A small-molecule ligand and the protein it binds are described below.
Small molecule (SMILES): CC(C)NC(=O)[C@H](C)NC(=O)[C@H](C)NC(=O)[C@H](C)NC(=O)[C@H](C)NC(=O)[C@H](C)NC(=O)[C@H](C)NC(=O)[C@H](C)NC(=O)[C@H](C)NC(=O)[C@H](C)NC(=O)[C@H](C)NC(=O)[C@H](C)NC(=O)[C@H](C)NC(=O)[C@H](C)NC(=O)[C@H](C)NC(=O)[C@H](C)NC(=O)[C@H](C)NC(=O)[C@H](C)NC(=O)[C@H](C)N

Binding-site contacts:
Ligand atom C contacts residue THR68 of chain 1.G at 3.8 Å.
Ligand atom N contacts residue TYR61 of chain 1.G at 4.5 Å.
Ligand atom CB contacts residue TYR61 of chain 1.G at 4.2 Å (hydrophobic).
Ligand atom CB contacts residue PHE34 of chain 1.G at 3.8 Å (hydrophobic).
Ligand atom CA contacts residue LEU72 of chain 1.G at 4.2 Å (hydrophobic).
Ligand atom CB contacts residue VAL30 of chain 1.G at 3.7 Å (hydrophobic).
Ligand atom CA contacts residue TYR41 of chain 1.G at 4.3 Å (hydrophobic).
Ligand atom C contacts residue PHE34 of chain 1.G at 3.8 Å (hydrophobic).
Ligand atom C contacts residue THR60 of chain 1.G at 4.3 Å.
Ligand atom O contacts residue LEU72 of chain 1.G at 4.5 Å.
Ligand atom O contacts residue TYR41 of chain 1.G at 4.5 Å.
Ligand atom O contacts residue VAL30 of chain 1.G at 3.7 Å.
Ligand atom CB contacts residue ILE65 of chain 1.G at 3.8 Å (hydrophobic).
Ligand atom CA contacts residue TYR61 of chain 1.G at 4.0 Å (hydrophobic).
Ligand atom CA contacts residue PHE34 of chain 1.G at 3.8 Å (hydrophobic).
Ligand atom N contacts residue TYR41 of chain 1.G at 3.6 Å.
Ligand atom CB contacts residue LEU72 of chain 1.G at 4.1 Å (hydrophobic).
Ligand atom C contacts residue VAL30 of chain 1.G at 4.2 Å (hydrophobic).
Ligand atom N contacts residue LEU72 of chain 1.G at 4.1 Å.
Ligand atom N contacts residue PHE34 of chain 1.G at 3.6 Å.
Ligand atom O contacts residue PHE34 of chain 1.G at 3.7 Å.
Ligand atom CB contacts residue TYR83 of chain 1.G at 3.8 Å (hydrophobic).
Ligand atom O contacts residue SER64 of chain 1.G at 3.6 Å.
Ligand atom CB contacts residue SER76 of chain 1.G at 4.1 Å.
Ligand atom CB contacts residue THR68 of chain 1.G at 3.6 Å.
Ligand atom CA contacts residue ILE65 of chain 1.G at 4.3 Å (hydrophobic).
Ligand atom CA contacts residue VAL30 of chain 1.G at 3.9 Å (hydrophobic).
Ligand atom CA contacts residue THR68 of chain 1.G at 3.8 Å.
Ligand atom O contacts residue THR60 of chain 1.G at 3.4 Å (h-bond).
Ligand atom N contacts residue THR68 of chain 1.G at 3.3 Å.
Ligand atom CB contacts residue SER64 of chain 1.G at 3.8 Å.
Ligand atom CB contacts residue ILE26 of chain 1.G at 4.5 Å (hydrophobic).

Sequence of chain 1.G:
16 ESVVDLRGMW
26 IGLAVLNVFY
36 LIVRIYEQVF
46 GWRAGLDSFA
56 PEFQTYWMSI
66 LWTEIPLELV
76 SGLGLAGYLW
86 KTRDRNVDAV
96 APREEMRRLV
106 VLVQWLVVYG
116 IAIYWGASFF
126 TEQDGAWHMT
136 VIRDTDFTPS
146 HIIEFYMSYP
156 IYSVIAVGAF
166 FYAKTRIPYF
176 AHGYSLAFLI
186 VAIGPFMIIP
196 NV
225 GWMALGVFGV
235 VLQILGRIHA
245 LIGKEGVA